A small-molecule ligand and the protein it binds are described below.
Small molecule (SMILES): CC(=O)N[C@@H]1[C@@H](O)[C@H](O)[C@@H](CO)O[C@H]1O

Sequence of chain 1.A:
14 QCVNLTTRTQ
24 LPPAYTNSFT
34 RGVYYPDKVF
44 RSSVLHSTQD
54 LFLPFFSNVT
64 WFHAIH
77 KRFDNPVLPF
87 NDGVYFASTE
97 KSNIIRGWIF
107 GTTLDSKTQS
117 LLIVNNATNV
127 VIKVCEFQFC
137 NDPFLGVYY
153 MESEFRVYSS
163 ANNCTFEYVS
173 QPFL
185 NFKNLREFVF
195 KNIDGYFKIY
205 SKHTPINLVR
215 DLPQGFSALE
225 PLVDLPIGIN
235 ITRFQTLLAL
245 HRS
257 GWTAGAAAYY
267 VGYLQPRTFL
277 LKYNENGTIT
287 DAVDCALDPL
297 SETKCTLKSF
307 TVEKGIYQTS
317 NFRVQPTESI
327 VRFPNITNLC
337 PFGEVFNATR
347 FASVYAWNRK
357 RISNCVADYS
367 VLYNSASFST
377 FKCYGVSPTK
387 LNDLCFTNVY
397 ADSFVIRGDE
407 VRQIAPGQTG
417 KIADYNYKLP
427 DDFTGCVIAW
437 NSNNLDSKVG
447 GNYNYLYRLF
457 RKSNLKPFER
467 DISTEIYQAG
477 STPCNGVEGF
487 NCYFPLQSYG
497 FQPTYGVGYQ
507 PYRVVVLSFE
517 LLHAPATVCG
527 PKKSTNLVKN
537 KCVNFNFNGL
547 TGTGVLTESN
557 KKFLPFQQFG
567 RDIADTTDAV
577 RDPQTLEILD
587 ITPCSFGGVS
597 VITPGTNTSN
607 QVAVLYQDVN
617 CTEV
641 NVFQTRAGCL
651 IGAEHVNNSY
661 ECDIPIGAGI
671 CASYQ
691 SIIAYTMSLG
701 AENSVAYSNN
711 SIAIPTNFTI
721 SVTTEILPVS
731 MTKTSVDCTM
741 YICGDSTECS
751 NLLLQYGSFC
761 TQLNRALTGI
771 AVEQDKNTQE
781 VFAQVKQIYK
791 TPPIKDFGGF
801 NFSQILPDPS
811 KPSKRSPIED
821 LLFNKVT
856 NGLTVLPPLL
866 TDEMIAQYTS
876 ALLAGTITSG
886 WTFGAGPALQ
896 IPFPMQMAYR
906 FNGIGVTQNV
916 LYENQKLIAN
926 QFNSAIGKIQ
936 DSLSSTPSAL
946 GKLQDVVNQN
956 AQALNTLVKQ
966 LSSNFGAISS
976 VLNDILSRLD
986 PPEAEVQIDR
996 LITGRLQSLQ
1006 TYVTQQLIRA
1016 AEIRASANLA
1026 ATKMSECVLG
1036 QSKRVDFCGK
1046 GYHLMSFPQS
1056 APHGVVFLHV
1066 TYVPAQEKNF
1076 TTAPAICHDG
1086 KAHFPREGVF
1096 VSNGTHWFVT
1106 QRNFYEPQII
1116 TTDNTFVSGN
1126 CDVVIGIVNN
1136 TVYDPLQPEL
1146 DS

Binding-site contacts:
Ligand atom C8 contacts residue PHE338 of chain 1.A at 3.9 Å (hydrophobic).
Ligand atom O7 contacts residue ASN343 of chain 1.A at 3.2 Å (h-bond).
Ligand atom C8 contacts residue GLY339 of chain 1.A at 3.8 Å.
Ligand atom N2 contacts residue ASN343 of chain 1.A at 3.0 Å (h-bond).
Ligand atom C7 contacts residue ASN343 of chain 1.A at 3.1 Å.
Ligand atom C3 contacts residue ASN343 of chain 1.A at 3.8 Å.
Ligand atom C5 contacts residue ASN343 of chain 1.A at 3.6 Å.
Ligand atom C8 contacts residue PHE342 of chain 1.A at 4.3 Å (hydrophobic).
Ligand atom C2 contacts residue ASN343 of chain 1.A at 2.5 Å.
Ligand atom C4 contacts residue ASN343 of chain 1.A at 4.2 Å.
Ligand atom C1 contacts residue ASN343 of chain 1.A at 1.4 Å.
Ligand atom O5 contacts residue ASN343 of chain 1.A at 2.4 Å (h-bond).
Ligand atom C8 contacts residue ASN343 of chain 1.A at 3.8 Å.